The small molecule below binds the protein below.
Small molecule (SMILES): CCCCCC[C@H]1C(=O)O[C@H](C)[C@H](NC(=O)c2cccc(NC=O)c2O)C(=O)O[C@@H](C)[C@@H]1OC(=O)[C@@H](C)CC

Binding-site contacts:
Ligand atom N2 contacts residue PHE242 of chain 1.M at 3.7 Å.
Ligand atom C1 contacts residue ILE44 of chain 1.M at 4.0 Å (hydrophobic).
Ligand atom N1 contacts residue ASP250 of chain 1.M at 3.2 Å (salt-bridge).
Ligand atom C5 contacts residue ASN219 of chain 1.M at 3.5 Å.
Ligand atom C11 contacts residue PHE242 of chain 1.M at 3.4 Å (hydrophobic).
Ligand atom O5 contacts residue THR30 of chain 1.M at 3.6 Å.
Ligand atom C4 contacts residue ASN219 of chain 1.M at 3.5 Å.
Ligand atom C15 contacts residue ILE211 of chain 1.M at 3.9 Å (hydrophobic).
Ligand atom C6 contacts residue PHE242 of chain 1.M at 3.5 Å (hydrophobic).
Ligand atom O9 contacts residue ILE211 of chain 1.M at 3.0 Å.
Ligand atom C14 contacts residue ILE211 of chain 1.M at 3.3 Å (hydrophobic).
Ligand atom O2 contacts residue VAL47 of chain 1.M at 3.6 Å.
Ligand atom O7 contacts residue HEM1 of chain 1.DB at 2.8 Å.
Ligand atom C8 contacts residue PHE242 of chain 1.M at 3.6 Å (hydrophobic).
Ligand atom C7 contacts residue PHE242 of chain 1.M at 3.5 Å (hydrophobic).
Ligand atom C3 contacts residue LEU39 of chain 1.M at 3.8 Å (hydrophobic).
Ligand atom C2 contacts residue TRP43 of chain 1.M at 4.0 Å (hydrophobic).
Ligand atom O6 contacts residue ILE211 of chain 1.M at 3.7 Å.
Ligand atom C16 contacts residue ILE211 of chain 1.M at 3.8 Å (hydrophobic).
Ligand atom C10 contacts residue PHE242 of chain 1.M at 3.8 Å (hydrophobic).
Ligand atom N1 contacts residue TRP43 of chain 1.M at 3.4 Å (h-bond).
Ligand atom N2 contacts residue HEM1 of chain 1.DB at 3.9 Å.
Ligand atom C7 contacts residue ASP250 of chain 1.M at 3.8 Å.
Ligand atom O7 contacts residue VAL47 of chain 1.M at 3.4 Å.
Ligand atom O2 contacts residue PHE242 of chain 1.M at 3.7 Å.
Ligand atom O8 contacts residue ILE211 of chain 1.M at 4.0 Å.
Ligand atom O2 contacts residue ASP250 of chain 1.M at 2.6 Å (salt-bridge).
Ligand atom O1 contacts residue PHE246 of chain 1.M at 4.0 Å.
Ligand atom C5 contacts residue PHE242 of chain 1.M at 3.8 Å (hydrophobic).
Ligand atom C15 contacts residue ALA50 of chain 1.M at 4.0 Å (hydrophobic).
Ligand atom O3 contacts residue PHE214 of chain 1.M at 3.3 Å.
Ligand atom C24 contacts residue ILE211 of chain 1.M at 3.8 Å (hydrophobic).
Ligand atom O3 contacts residue HIS215 of chain 1.M at 3.8 Å.
Ligand atom C17 contacts residue HEM1 of chain 1.DB at 3.5 Å.
Ligand atom O1 contacts residue TRP43 of chain 1.M at 3.1 Å.
Ligand atom O9 contacts residue VAL207 of chain 1.M at 4.0 Å.
Ligand atom C1 contacts residue TRP43 of chain 1.M at 3.3 Å (hydrophobic).
Ligand atom C16 contacts residue ALA50 of chain 1.M at 3.2 Å (hydrophobic).
Ligand atom C1 contacts residue ASP250 of chain 1.M at 3.5 Å.
Ligand atom C2 contacts residue PHE242 of chain 1.M at 3.8 Å (hydrophobic).

Sequence of chain 1.M:
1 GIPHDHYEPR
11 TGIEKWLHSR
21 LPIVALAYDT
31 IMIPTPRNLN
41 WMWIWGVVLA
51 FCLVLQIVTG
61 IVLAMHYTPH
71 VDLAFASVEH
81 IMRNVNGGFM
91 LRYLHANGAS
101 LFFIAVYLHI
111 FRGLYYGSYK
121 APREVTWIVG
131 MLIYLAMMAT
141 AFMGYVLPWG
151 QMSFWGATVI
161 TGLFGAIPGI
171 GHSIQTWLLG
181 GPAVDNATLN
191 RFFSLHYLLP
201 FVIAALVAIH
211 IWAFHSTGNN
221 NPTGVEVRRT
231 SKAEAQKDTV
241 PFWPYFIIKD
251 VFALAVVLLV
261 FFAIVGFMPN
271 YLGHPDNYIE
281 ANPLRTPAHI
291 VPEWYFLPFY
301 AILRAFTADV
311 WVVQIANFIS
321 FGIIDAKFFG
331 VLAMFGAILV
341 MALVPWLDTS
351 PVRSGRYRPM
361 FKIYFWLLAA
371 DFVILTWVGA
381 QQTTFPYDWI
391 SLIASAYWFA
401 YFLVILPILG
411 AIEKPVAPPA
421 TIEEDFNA